Binding-site contacts:
Ligand atom C4 contacts residue ASN797 of chain 1.B at 4.2 Å.
Ligand atom C1 contacts residue ASN797 of chain 1.B at 1.4 Å.
Ligand atom C1 contacts residue SER799 of chain 1.B at 3.5 Å.
Ligand atom C8 contacts residue ASN797 of chain 1.B at 4.0 Å.
Ligand atom C2 contacts residue ASN797 of chain 1.B at 2.5 Å.
Ligand atom O5 contacts residue SER799 of chain 1.B at 2.9 Å (h-bond).
Ligand atom O7 contacts residue ASN797 of chain 1.B at 3.0 Å (h-bond).
Ligand atom C6 contacts residue SER799 of chain 1.B at 3.5 Å.
Ligand atom C5 contacts residue ASN797 of chain 1.B at 3.7 Å.
Ligand atom C3 contacts residue ASN797 of chain 1.B at 3.8 Å.
Ligand atom C7 contacts residue ASN797 of chain 1.B at 3.0 Å.
Ligand atom O7 contacts residue ASN924 of chain 1.B at 4.2 Å.
Ligand atom N2 contacts residue ASN797 of chain 1.B at 2.9 Å (h-bond).
Ligand atom O5 contacts residue ASN797 of chain 1.B at 2.4 Å (h-bond).
Ligand atom C5 contacts residue SER799 of chain 1.B at 3.5 Å.

A protein and the small-molecule ligand that binds it are described below.
Small molecule (SMILES): CC(=O)N[C@H]1[C@H](O[C@H]2[C@H](O)[C@@H](NC(C)=O)CO[C@@H]2CO)O[C@H](CO)[C@@H](O)[C@@H]1O

Sequence of chain 1.B:
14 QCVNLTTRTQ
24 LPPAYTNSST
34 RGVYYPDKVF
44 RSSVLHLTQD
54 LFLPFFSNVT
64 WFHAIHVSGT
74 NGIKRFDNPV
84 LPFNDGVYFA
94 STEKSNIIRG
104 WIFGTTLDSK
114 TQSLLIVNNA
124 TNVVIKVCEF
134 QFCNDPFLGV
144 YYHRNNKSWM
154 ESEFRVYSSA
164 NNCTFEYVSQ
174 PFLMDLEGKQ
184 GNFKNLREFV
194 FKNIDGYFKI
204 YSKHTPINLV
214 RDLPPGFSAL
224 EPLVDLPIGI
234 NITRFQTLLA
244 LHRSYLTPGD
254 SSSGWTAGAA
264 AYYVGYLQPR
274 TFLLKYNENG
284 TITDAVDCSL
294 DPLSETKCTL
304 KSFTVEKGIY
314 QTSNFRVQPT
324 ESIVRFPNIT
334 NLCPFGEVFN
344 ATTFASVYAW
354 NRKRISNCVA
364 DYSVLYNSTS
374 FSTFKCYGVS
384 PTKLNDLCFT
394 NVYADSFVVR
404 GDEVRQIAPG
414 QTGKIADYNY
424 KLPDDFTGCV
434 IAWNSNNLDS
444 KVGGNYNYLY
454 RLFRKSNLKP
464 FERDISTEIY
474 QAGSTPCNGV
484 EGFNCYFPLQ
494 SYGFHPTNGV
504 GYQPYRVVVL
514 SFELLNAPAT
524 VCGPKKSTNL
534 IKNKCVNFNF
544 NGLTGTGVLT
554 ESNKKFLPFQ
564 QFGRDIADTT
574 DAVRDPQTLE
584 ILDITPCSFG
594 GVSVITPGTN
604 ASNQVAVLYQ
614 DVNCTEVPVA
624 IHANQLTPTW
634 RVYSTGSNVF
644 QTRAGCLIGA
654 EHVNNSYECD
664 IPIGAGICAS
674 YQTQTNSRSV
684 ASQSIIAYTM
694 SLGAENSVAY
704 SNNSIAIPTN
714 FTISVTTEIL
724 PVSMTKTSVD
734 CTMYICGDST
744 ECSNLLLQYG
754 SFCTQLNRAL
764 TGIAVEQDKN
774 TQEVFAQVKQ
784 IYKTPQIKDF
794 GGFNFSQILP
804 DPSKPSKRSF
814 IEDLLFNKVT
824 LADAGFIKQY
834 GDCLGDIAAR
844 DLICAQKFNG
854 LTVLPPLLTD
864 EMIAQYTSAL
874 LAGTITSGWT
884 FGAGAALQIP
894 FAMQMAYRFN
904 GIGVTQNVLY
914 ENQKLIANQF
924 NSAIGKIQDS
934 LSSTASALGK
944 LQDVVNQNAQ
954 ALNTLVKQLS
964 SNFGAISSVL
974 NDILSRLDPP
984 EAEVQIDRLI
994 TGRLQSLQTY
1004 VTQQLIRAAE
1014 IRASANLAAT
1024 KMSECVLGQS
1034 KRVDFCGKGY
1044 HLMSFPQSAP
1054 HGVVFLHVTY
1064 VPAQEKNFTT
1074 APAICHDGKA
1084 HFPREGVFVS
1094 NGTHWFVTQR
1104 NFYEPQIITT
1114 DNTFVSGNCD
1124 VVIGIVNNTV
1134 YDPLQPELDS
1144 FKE